Sequence of chain 1.D:
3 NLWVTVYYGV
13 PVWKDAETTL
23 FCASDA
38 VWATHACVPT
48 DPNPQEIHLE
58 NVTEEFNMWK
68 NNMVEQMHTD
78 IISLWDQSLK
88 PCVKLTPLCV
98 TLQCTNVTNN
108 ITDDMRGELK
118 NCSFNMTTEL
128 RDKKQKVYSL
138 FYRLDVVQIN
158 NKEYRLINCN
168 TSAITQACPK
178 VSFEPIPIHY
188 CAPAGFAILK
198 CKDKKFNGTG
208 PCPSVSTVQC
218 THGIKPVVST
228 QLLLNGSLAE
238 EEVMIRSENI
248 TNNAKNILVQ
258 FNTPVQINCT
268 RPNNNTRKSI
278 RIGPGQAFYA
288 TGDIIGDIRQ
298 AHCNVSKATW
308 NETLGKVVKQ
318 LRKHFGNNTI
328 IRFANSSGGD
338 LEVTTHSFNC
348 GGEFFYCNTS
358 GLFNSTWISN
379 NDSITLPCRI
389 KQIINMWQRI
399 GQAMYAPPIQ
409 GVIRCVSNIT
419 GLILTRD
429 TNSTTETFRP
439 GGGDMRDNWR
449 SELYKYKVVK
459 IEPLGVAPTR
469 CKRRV

Binding-site contacts:
Ligand atom O7 contacts residue ASN118 of chain 1.D at 3.7 Å.
Ligand atom O5 contacts residue ASN118 of chain 1.D at 2.2 Å (h-bond).
Ligand atom C1 contacts residue TYR135 of chain 1.D at 4.3 Å (hydrophobic).
Ligand atom C3 contacts residue ASN118 of chain 1.D at 3.7 Å.
Ligand atom O5 contacts residue TYR135 of chain 1.D at 4.3 Å.
Ligand atom C6 contacts residue TYR135 of chain 1.D at 3.8 Å (hydrophobic).
Ligand atom O6 contacts residue TYR135 of chain 1.D at 2.9 Å.
Ligand atom O6 contacts residue SER120 of chain 1.D at 3.9 Å.
Ligand atom C8 contacts residue ASN118 of chain 1.D at 4.3 Å.
Ligand atom C7 contacts residue ASN118 of chain 1.D at 3.2 Å.
Ligand atom C5 contacts residue TYR135 of chain 1.D at 3.9 Å (hydrophobic).
Ligand atom C1 contacts residue ASN118 of chain 1.D at 1.3 Å.
Ligand atom N2 contacts residue ASN118 of chain 1.D at 2.7 Å (h-bond).
Ligand atom C2 contacts residue ASN118 of chain 1.D at 2.4 Å.
Ligand atom C5 contacts residue ASN118 of chain 1.D at 3.5 Å.
Ligand atom C4 contacts residue ASN118 of chain 1.D at 4.1 Å.

The protein below binds the small molecule below.
Small molecule (SMILES): CC(=O)N[C@H]1[C@H](O[C@H]2[C@H](O)[C@@H](NC(C)=O)CO[C@@H]2CO)O[C@H](CO)[C@@H](O[C@@H]2O[C@H](CO)[C@@H](O)[C@H](O)[C@@H]2O)[C@@H]1O